Sequence of chain 1.A:
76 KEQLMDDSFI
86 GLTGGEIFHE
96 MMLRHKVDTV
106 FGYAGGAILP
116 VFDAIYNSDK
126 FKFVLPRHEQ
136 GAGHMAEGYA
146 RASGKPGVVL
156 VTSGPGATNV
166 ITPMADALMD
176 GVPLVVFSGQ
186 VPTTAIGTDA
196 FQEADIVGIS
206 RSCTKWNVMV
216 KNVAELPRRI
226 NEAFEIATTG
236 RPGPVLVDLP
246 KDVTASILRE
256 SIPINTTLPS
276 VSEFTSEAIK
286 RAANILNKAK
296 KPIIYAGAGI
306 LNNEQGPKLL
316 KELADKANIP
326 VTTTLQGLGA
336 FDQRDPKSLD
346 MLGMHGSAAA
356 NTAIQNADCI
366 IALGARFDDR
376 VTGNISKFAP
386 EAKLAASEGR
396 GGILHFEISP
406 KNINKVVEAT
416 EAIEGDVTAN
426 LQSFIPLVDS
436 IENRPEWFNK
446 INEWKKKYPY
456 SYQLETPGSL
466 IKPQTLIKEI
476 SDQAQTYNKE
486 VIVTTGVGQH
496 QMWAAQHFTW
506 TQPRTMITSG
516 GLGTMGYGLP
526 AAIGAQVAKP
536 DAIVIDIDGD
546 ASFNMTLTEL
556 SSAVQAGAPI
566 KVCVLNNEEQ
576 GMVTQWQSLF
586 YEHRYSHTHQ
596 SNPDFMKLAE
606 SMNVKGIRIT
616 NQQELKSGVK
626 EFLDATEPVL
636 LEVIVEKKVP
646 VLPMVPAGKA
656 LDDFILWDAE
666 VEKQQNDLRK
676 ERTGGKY

A small-molecule ligand and the protein it binds are described below.
Small molecule (SMILES): C/C(NCc1cnc(C)nc1N)=C(/S)CCO[P](=O)([O-])O[P](=O)([O-])O

Sequence of chain 4.A:
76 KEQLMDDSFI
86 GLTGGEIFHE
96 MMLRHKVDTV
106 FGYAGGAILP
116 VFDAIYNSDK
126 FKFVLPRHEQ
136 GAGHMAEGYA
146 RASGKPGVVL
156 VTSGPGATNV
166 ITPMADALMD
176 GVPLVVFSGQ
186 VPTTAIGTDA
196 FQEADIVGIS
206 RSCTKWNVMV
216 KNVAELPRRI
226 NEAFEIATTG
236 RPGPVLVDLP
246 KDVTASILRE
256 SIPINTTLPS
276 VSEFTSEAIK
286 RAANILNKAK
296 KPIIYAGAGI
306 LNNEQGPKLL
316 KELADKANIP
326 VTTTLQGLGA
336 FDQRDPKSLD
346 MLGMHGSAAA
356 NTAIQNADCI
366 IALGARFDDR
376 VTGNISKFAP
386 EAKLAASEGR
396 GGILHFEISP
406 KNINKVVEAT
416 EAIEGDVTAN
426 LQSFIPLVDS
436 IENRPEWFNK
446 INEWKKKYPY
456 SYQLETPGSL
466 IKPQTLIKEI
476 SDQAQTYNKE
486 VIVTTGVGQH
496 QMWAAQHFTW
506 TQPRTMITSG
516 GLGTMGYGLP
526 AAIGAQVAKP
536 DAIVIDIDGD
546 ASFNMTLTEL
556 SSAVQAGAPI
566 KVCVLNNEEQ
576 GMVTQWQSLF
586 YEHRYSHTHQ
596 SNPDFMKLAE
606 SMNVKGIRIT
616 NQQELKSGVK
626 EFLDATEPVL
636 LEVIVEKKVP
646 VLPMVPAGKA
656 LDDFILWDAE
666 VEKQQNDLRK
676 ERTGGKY

Binding-site contacts:
Ligand atom O3B contacts residue ASN572 of chain 4.A at 3.0 Å (h-bond).
Ligand atom O7 contacts residue GLN575 of chain 4.A at 3.3 Å.
Ligand atom S1 contacts residue VAL492 of chain 4.A at 3.5 Å (h-bond).
Ligand atom C6' contacts residue GLU134 of chain 1.A at 3.3 Å.
Ligand atom O3B contacts residue MG1 of chain 4.D at 2.3 Å.
Ligand atom CM2 contacts residue GLU134 of chain 1.A at 3.5 Å.
Ligand atom PB contacts residue GLN494 of chain 4.A at 3.5 Å.
Ligand atom O2B contacts residue GLY493 of chain 4.A at 3.5 Å.
Ligand atom N1' contacts residue GLU134 of chain 1.A at 2.6 Å (salt-bridge).
Ligand atom O1A contacts residue GLU574 of chain 4.A at 3.0 Å (salt-bridge).
Ligand atom PB contacts residue MG1 of chain 4.D at 3.4 Å.
Ligand atom C4 contacts residue VAL578 of chain 4.A at 3.5 Å (hydrophobic).
Ligand atom O2B contacts residue MET577 of chain 4.A at 2.9 Å (h-bond).
Ligand atom O1A contacts residue ALA546 of chain 4.A at 3.0 Å (h-bond).
Ligand atom CM4 contacts residue MET520 of chain 4.A at 3.5 Å (hydrophobic).
Ligand atom N3' contacts residue MET520 of chain 4.A at 3.3 Å (h-bond).
Ligand atom O1A contacts residue ASP545 of chain 4.A at 2.8 Å (salt-bridge).
Ligand atom N4' contacts residue GLN197 of chain 1.A at 3.1 Å (h-bond).
Ligand atom O1A contacts residue MG1 of chain 4.D at 2.1 Å.
Ligand atom O3B contacts residue GLU574 of chain 4.A at 3.1 Å (salt-bridge).
Ligand atom C4 contacts residue MET520 of chain 4.A at 3.4 Å (hydrophobic).
Ligand atom O2B contacts residue GLN494 of chain 4.A at 2.7 Å (h-bond).
Ligand atom C6 contacts residue GLN575 of chain 4.A at 3.5 Å.
Ligand atom C4' contacts residue MET520 of chain 4.A at 3.5 Å (hydrophobic).
Ligand atom O1B contacts residue HIS495 of chain 4.A at 3.0 Å (h-bond).
Ligand atom O2A contacts residue SER547 of chain 4.A at 2.7 Å (h-bond).
Ligand atom CM4 contacts residue VAL578 of chain 4.A at 3.5 Å (hydrophobic).
Ligand atom O3A contacts residue HIS495 of chain 4.A at 3.1 Å (h-bond).
Ligand atom O2B contacts residue GLY576 of chain 4.A at 3.3 Å (h-bond).
Ligand atom C7 contacts residue VAL492 of chain 4.A at 3.2 Å (hydrophobic).
Ligand atom CM4 contacts residue ALA109 of chain 1.A at 3.4 Å (hydrophobic).
Ligand atom O3B contacts residue GLY576 of chain 4.A at 2.8 Å (h-bond).
Ligand atom N4' contacts residue GLY518 of chain 4.A at 2.9 Å (h-bond).
Ligand atom PB contacts residue GLY576 of chain 4.A at 3.5 Å.
Ligand atom PA contacts residue MG1 of chain 4.D at 3.4 Å.
Ligand atom O1B contacts residue GLN494 of chain 4.A at 3.4 Å (h-bond).
Ligand atom O2A contacts residue GLY544 of chain 4.A at 3.5 Å.
Ligand atom C7' contacts residue GLY110 of chain 1.A at 3.5 Å.
Ligand atom C5' contacts residue MET520 of chain 4.A at 3.5 Å (hydrophobic).
Ligand atom CM2 contacts residue ASN164 of chain 1.A at 3.5 Å.